The small molecule below binds the protein below.
Small molecule (SMILES): NCCc1ccc(O)c(O)c1

Sequence of chain 2.B:
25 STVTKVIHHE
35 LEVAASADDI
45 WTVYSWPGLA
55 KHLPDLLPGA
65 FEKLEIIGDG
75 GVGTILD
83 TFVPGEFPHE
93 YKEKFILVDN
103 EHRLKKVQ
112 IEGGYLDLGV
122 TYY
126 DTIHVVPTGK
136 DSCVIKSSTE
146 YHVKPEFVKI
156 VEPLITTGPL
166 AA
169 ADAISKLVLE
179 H

Binding-site contacts:
Ligand atom N1 contacts residue MSE168 of chain 2.B at 4.2 Å.
Ligand atom N1 contacts residue LEU80 of chain 2.B at 4.1 Å.
Ligand atom C2 contacts residue MSE82 of chain 2.B at 3.9 Å.
Ligand atom C8 contacts residue LEU80 of chain 2.B at 3.9 Å (hydrophobic).
Ligand atom C1 contacts residue HBA1 of chain 2.L at 3.5 Å.
Ligand atom O1 contacts residue LEU61 of chain 2.B at 3.3 Å.
Ligand atom C4 contacts residue PRO164 of chain 2.B at 3.7 Å (hydrophobic).
Ligand atom C7 contacts residue HBA1 of chain 2.L at 3.5 Å.
Ligand atom C8 contacts residue LEU57 of chain 2.B at 4.2 Å (hydrophobic).
Ligand atom C4 contacts residue HBA1 of chain 2.L at 4.2 Å.
Ligand atom C4 contacts residue TYR93 of chain 2.B at 3.7 Å (hydrophobic).
Ligand atom O2 contacts residue PHE84 of chain 2.B at 4.1 Å.
Ligand atom C1 contacts residue MSE168 of chain 2.B at 4.2 Å.
Ligand atom C1 contacts residue GLU95 of chain 2.B at 4.2 Å.
Ligand atom C2 contacts residue MSE168 of chain 2.B at 3.7 Å.
Ligand atom C6 contacts residue GLU95 of chain 2.B at 3.0 Å.
Ligand atom C1 contacts residue MSE82 of chain 2.B at 3.5 Å.
Ligand atom C3 contacts residue LEU61 of chain 2.B at 4.1 Å (hydrophobic).
Ligand atom C5 contacts residue HBA1 of chain 2.L at 3.4 Å.
Ligand atom C6 contacts residue MSE82 of chain 2.B at 3.4 Å.
Ligand atom C6 contacts residue HBA1 of chain 2.L at 3.3 Å.
Ligand atom C8 contacts residue MSE82 of chain 2.B at 4.1 Å.
Ligand atom O2 contacts residue PRO164 of chain 2.B at 3.4 Å.
Ligand atom C2 contacts residue HBA1 of chain 2.L at 4.0 Å.
Ligand atom C5 contacts residue PRO164 of chain 2.B at 4.2 Å (hydrophobic).
Ligand atom C3 contacts residue PHE65 of chain 2.B at 3.8 Å (hydrophobic).
Ligand atom C2 contacts residue LEU61 of chain 2.B at 3.9 Å (hydrophobic).
Ligand atom C7 contacts residue MSE82 of chain 2.B at 4.1 Å.
Ligand atom C8 contacts residue GLU95 of chain 2.B at 3.9 Å.
Ligand atom C2 contacts residue PHE65 of chain 2.B at 4.1 Å (hydrophobic).
Ligand atom C8 contacts residue HBA1 of chain 2.L at 3.5 Å.
Ligand atom N1 contacts residue HBA1 of chain 2.L at 2.8 Å (h-bond).
Ligand atom O1 contacts residue PHE65 of chain 2.B at 3.6 Å.
Ligand atom C7 contacts residue MSE168 of chain 2.B at 3.9 Å.
Ligand atom C5 contacts residue MSE82 of chain 2.B at 3.3 Å.
Ligand atom C5 contacts residue GLU95 of chain 2.B at 3.4 Å.
Ligand atom O2 contacts residue TYR93 of chain 2.B at 3.0 Å (h-bond).
Ligand atom C7 contacts residue LEU57 of chain 2.B at 3.9 Å (hydrophobic).
Ligand atom C4 contacts residue MSE82 of chain 2.B at 3.8 Å.
Ligand atom C5 contacts residue TYR93 of chain 2.B at 3.6 Å (hydrophobic).